Sequence of chain 1.B:
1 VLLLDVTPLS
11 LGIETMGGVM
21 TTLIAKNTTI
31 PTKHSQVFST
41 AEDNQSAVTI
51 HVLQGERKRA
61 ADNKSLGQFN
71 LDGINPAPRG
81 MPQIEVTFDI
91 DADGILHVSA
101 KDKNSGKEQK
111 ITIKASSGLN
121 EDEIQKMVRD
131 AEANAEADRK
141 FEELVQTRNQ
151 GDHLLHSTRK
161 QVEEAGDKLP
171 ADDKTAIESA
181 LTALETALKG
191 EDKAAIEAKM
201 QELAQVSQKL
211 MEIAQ

Binding-site contacts:
Ligand atom CA contacts residue GLN45 of chain 1.B at 3.5 Å.
Ligand atom CD contacts residue GLN36 of chain 1.B at 3.7 Å.
Ligand atom CB contacts residue VAL37 of chain 1.B at 3.5 Å (hydrophobic).
Ligand atom OH contacts residue ARG79 of chain 1.B at 3.6 Å.
Ligand atom CD1 contacts residue PHE38 of chain 1.B at 3.7 Å (hydrophobic).
Ligand atom CD1 contacts residue THR40 of chain 1.B at 3.3 Å.
Ligand atom CB contacts residue GLN45 of chain 1.B at 3.6 Å.
Ligand atom O contacts residue ALA41 of chain 1.B at 3.4 Å (h-bond).
Ligand atom CD2 contacts residue ILE13 of chain 1.B at 3.7 Å (hydrophobic).
Ligand atom O contacts residue SER39 of chain 1.B at 3.0 Å (h-bond).
Ligand atom CB contacts residue ALA41 of chain 1.B at 3.7 Å (hydrophobic).
Ligand atom N contacts residue SER39 of chain 1.B at 2.8 Å (h-bond).
Ligand atom CB contacts residue VAL48 of chain 1.B at 3.7 Å (hydrophobic).
Ligand atom CB contacts residue SER39 of chain 1.B at 3.5 Å.
Ligand atom CD contacts residue ALA47 of chain 1.B at 3.5 Å (hydrophobic).
Ligand atom CG contacts residue THR40 of chain 1.B at 3.7 Å.
Ligand atom CG contacts residue THR49 of chain 1.B at 3.5 Å.
Ligand atom N contacts residue GLN45 of chain 1.B at 3.2 Å (h-bond).
Ligand atom CD1 contacts residue ILE50 of chain 1.B at 3.5 Å (hydrophobic).
Ligand atom CA contacts residue ALA47 of chain 1.B at 3.5 Å (hydrophobic).
Ligand atom CB contacts residue ALA47 of chain 1.B at 3.5 Å (hydrophobic).
Ligand atom CG contacts residue PHE38 of chain 1.B at 3.7 Å (hydrophobic).
Ligand atom O contacts residue PHE38 of chain 1.B at 3.4 Å.
Ligand atom CA contacts residue THR49 of chain 1.B at 3.2 Å.
Ligand atom O contacts residue THR15 of chain 1.B at 3.2 Å.
Ligand atom O contacts residue MET16 of chain 1.B at 2.8 Å (h-bond).
Ligand atom N contacts residue THR49 of chain 1.B at 3.4 Å (h-bond).
Ligand atom O contacts residue GLN45 of chain 1.B at 2.9 Å (h-bond).
Ligand atom CG contacts residue ASN70 of chain 1.B at 3.5 Å.
Ligand atom O contacts residue THR49 of chain 1.B at 2.9 Å (h-bond).
Ligand atom O contacts residue GLN45 of chain 1.B at 3.5 Å (h-bond).
Ligand atom O contacts residue VAL48 of chain 1.B at 3.3 Å.
Ligand atom CD2 contacts residue GLU14 of chain 1.B at 3.6 Å.
Ligand atom C contacts residue THR49 of chain 1.B at 3.7 Å.
Ligand atom C contacts residue GLN45 of chain 1.B at 3.3 Å.
Ligand atom CD contacts residue THR49 of chain 1.B at 3.6 Å.
Ligand atom CA contacts residue SER39 of chain 1.B at 3.4 Å.
Ligand atom NH1 contacts residue HIS51 of chain 1.B at 3.4 Å (h-bond).
Ligand atom C contacts residue SER39 of chain 1.B at 3.6 Å.
Ligand atom O contacts residue THR49 of chain 1.B at 3.7 Å.

The protein below binds the small molecule below.
Small molecule (SMILES): CC(C)C[C@H](NC(=O)[C@H](Cc1ccc(O)cc1)NC(=O)[C@@H]1CCCN1C(=O)[C@@H]1CCCN1)C(=O)N1CCC[C@H]1C(=O)N[C@@H](CCCN=C(N)N)C(=O)N1CCC[C@H]1C(=O)N[C@H](C=O)CCCN=C(N)N